Binding-site contacts:
Ligand atom C1 contacts residue ASN154 of chain 1.A at 4.1 Å.
Ligand atom O7 contacts residue ASN5 of chain 1.A at 4.3 Å.
Ligand atom C4 contacts residue ASN5 of chain 1.A at 4.2 Å.
Ligand atom O6 contacts residue NAG1 of chain 1.M at 3.7 Å.
Ligand atom C3 contacts residue ASP2 of chain 1.A at 4.2 Å.
Ligand atom C1 contacts residue ASN5 of chain 1.A at 1.6 Å.
Ligand atom O5 contacts residue ASN5 of chain 1.A at 2.2 Å (h-bond).
Ligand atom C7 contacts residue ASP2 of chain 1.A at 3.9 Å.
Ligand atom C5 contacts residue NAG1 of chain 1.M at 4.0 Å.
Ligand atom C8 contacts residue PHE3 of chain 1.A at 3.5 Å (hydrophobic).
Ligand atom C4 contacts residue NAG1 of chain 1.M at 2.9 Å.
Ligand atom O3 contacts residue NAG1 of chain 1.M at 2.9 Å (h-bond).
Ligand atom C3 contacts residue NAG1 of chain 1.M at 3.6 Å.
Ligand atom C7 contacts residue ASN5 of chain 1.A at 4.0 Å.
Ligand atom C5 contacts residue ASN5 of chain 1.A at 3.5 Å.
Ligand atom C3 contacts residue PHE3 of chain 1.A at 4.3 Å (hydrophobic).
Ligand atom C3 contacts residue ASN5 of chain 1.A at 3.9 Å.
Ligand atom C1 contacts residue PHE3 of chain 1.A at 3.7 Å (hydrophobic).
Ligand atom C4 contacts residue ASN154 of chain 1.A at 4.4 Å.
Ligand atom C6 contacts residue ASN154 of chain 1.A at 3.9 Å.
Ligand atom N2 contacts residue ASN5 of chain 1.A at 3.2 Å (h-bond).
Ligand atom C2 contacts residue PHE3 of chain 1.A at 3.8 Å (hydrophobic).
Ligand atom N2 contacts residue PHE3 of chain 1.A at 2.8 Å (h-bond).
Ligand atom C2 contacts residue ASN5 of chain 1.A at 2.7 Å.
Ligand atom O3 contacts residue ASP2 of chain 1.A at 3.3 Å.
Ligand atom C5 contacts residue ASN154 of chain 1.A at 3.4 Å.
Ligand atom C6 contacts residue NAG1 of chain 1.M at 3.8 Å.
Ligand atom O4 contacts residue NAG1 of chain 1.M at 1.8 Å.
Ligand atom C7 contacts residue PHE3 of chain 1.A at 3.6 Å (hydrophobic).
Ligand atom O5 contacts residue ASN154 of chain 1.A at 3.9 Å.
Ligand atom C8 contacts residue ASP2 of chain 1.A at 3.7 Å.
Ligand atom N2 contacts residue ASP2 of chain 1.A at 3.8 Å.
Ligand atom O4 contacts residue ASN154 of chain 1.A at 4.4 Å.

The protein below binds the small molecule below.
Small molecule (SMILES): CC(=O)N[C@@H]1[C@@H](O)[C@H](O)[C@@H](CO)O[C@H]1O

Sequence of chain 1.A:
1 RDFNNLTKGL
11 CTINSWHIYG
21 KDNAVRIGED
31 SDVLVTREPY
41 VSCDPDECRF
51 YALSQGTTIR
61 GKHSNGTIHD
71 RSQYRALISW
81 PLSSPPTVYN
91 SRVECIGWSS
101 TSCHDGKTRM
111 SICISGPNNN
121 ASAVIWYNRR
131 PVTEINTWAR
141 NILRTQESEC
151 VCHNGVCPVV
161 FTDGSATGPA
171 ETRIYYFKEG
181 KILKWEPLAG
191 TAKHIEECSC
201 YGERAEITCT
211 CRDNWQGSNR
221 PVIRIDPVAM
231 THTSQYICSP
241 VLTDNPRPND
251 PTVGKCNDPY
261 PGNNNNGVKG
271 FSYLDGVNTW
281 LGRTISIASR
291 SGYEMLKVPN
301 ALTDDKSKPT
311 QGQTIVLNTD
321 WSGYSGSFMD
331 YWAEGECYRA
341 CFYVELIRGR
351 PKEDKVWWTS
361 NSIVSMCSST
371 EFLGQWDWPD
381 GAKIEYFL